The small molecule below binds the protein below.
Small molecule (SMILES): C[C@@H]1O[C@@H](O[C@H]2[C@H](O)[C@H](O)CO[C@@H]2CO)[C@H](O)[C@H](O)[C@H]1O

Sequence of chain 1.WA:
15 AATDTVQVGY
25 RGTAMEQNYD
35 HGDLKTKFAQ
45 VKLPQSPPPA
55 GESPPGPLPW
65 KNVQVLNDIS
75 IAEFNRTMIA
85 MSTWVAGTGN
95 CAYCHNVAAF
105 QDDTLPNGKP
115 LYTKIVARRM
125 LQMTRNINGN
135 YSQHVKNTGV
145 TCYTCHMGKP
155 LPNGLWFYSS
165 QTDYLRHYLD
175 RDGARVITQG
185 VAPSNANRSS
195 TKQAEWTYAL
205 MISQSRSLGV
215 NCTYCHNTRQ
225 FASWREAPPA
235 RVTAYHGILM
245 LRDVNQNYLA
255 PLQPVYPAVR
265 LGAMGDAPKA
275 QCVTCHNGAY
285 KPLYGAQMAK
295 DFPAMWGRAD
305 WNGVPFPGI

Binding-site contacts:
Ligand atom O5 contacts residue V751 of chain 1.XK at 3.1 Å (h-bond).
Ligand atom O3 contacts residue SER331 of chain 1.BB at 4.0 Å.
Ligand atom O3 contacts residue VAL151 of chain 1.XA at 3.6 Å.
Ligand atom O4 contacts residue THR327 of chain 1.BB at 3.0 Å (h-bond).
Ligand atom O4 contacts residue PRO329 of chain 1.BB at 3.7 Å.
Ligand atom C6 contacts residue ARG175 of chain 1.WA at 3.6 Å.
Ligand atom O2 contacts residue V751 of chain 1.XK at 1.4 Å.
Ligand atom O6 contacts residue V751 of chain 1.XK at 2.6 Å (h-bond).
Ligand atom C4 contacts residue SER331 of chain 1.BB at 3.4 Å.
Ligand atom O3 contacts residue THR327 of chain 1.BB at 2.9 Å (h-bond).
Ligand atom O5 contacts residue ASP330 of chain 1.BB at 4.2 Å.
Ligand atom C5 contacts residue SER331 of chain 1.BB at 2.9 Å.
Ligand atom C2 contacts residue V751 of chain 1.XK at 2.5 Å.
Ligand atom C2 contacts residue SER331 of chain 1.BB at 2.3 Å.
Ligand atom C5 contacts residue V751 of chain 1.XK at 3.9 Å.
Ligand atom C6 contacts residue ASP174 of chain 1.WA at 3.0 Å.
Ligand atom C6 contacts residue ASP330 of chain 1.BB at 3.1 Å.
Ligand atom O3 contacts residue V751 of chain 1.XK at 4.2 Å.
Ligand atom C5 contacts residue ASP330 of chain 1.BB at 3.4 Å.
Ligand atom C1 contacts residue SER331 of chain 1.BB at 1.4 Å.
Ligand atom O4 contacts residue PRO329 of chain 1.BB at 4.0 Å.
Ligand atom C6 contacts residue V751 of chain 1.XK at 3.4 Å.
Ligand atom O2 contacts residue VAL151 of chain 1.XA at 3.5 Å.
Ligand atom C1 contacts residue V751 of chain 1.XK at 3.0 Å.
Ligand atom O4 contacts residue ALA328 of chain 1.BB at 4.0 Å.
Ligand atom O3 contacts residue ASP174 of chain 1.WA at 2.9 Å (salt-bridge).
Ligand atom C3 contacts residue ASP174 of chain 1.WA at 3.7 Å.
Ligand atom C2 contacts residue PRO333 of chain 1.BB at 4.0 Å (hydrophobic).
Ligand atom C3 contacts residue SER331 of chain 1.BB at 2.8 Å.
Ligand atom O3 contacts residue GLY153 of chain 1.XA at 3.9 Å.
Ligand atom C3 contacts residue V751 of chain 1.XK at 3.8 Å.
Ligand atom C3 contacts residue THR327 of chain 1.BB at 4.0 Å.
Ligand atom C4 contacts residue V751 of chain 1.XK at 4.1 Å.
Ligand atom O2 contacts residue SER331 of chain 1.BB at 3.6 Å.
Ligand atom O4 contacts residue ARG175 of chain 1.WA at 4.0 Å.
Ligand atom C5 contacts residue PRO329 of chain 1.BB at 4.1 Å (hydrophobic).
Ligand atom C4 contacts residue THR327 of chain 1.BB at 4.0 Å.
Ligand atom C3 contacts residue PRO329 of chain 1.BB at 4.2 Å (hydrophobic).
Ligand atom O5 contacts residue SER331 of chain 1.BB at 2.4 Å (h-bond).
Ligand atom C3 contacts residue PRO329 of chain 1.BB at 4.1 Å (hydrophobic).

Sequence of chain 1.BB:
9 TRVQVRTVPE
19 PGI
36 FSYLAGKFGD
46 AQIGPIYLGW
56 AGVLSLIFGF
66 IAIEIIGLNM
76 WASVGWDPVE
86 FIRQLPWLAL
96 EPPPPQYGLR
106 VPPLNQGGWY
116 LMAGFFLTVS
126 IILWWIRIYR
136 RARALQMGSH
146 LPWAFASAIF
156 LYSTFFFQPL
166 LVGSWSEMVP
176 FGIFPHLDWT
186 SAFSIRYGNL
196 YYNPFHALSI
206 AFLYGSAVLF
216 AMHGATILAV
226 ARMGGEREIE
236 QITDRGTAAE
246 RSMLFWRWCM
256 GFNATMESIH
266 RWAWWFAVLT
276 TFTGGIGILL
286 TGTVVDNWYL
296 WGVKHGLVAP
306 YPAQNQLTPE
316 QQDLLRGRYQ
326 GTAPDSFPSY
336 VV

Sequence of chain 1.XA:
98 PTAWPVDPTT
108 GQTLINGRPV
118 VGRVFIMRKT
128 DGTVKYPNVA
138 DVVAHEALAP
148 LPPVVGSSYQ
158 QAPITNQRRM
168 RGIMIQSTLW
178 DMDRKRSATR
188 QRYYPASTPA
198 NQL